Sequence of chain 1.A:
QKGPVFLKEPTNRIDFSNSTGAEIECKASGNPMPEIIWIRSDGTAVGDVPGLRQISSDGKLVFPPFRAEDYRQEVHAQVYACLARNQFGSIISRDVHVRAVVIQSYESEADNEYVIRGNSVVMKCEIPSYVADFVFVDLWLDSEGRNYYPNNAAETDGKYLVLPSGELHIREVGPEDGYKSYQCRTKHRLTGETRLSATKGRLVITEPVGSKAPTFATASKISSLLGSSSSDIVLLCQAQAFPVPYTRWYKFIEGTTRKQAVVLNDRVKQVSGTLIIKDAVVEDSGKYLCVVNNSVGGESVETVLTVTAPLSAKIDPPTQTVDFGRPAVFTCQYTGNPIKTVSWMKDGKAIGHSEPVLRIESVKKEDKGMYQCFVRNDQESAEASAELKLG

This protein binds this small molecule.
Small molecule (SMILES): CC(=O)N[C@H]1[C@H](O[C@H]2[C@H](O)[C@@H](NC(C)=O)CO[C@@H]2CO)O[C@H](CO)[C@@H](O[C@@H]2O[C@H](CO)[C@@H](O)[C@H](O[C@H]3O[C@H](CO)[C@@H](O)[C@H](O)[C@@H]3O)[C@@H]2O)[C@@H]1O

Binding-site contacts:
Ligand atom N2 contacts residue SER23 of chain 1.A at 3.2 Å (h-bond).
Ligand atom C2 contacts residue PHE70 of chain 1.A at 4.0 Å (hydrophobic).
Ligand atom C8 contacts residue ASN22 of chain 1.A at 3.9 Å.
Ligand atom O7 contacts residue ASN22 of chain 1.A at 3.9 Å.
Ligand atom C8 contacts residue SER23 of chain 1.A at 3.9 Å.
Ligand atom N2 contacts residue PHE70 of chain 1.A at 3.8 Å.
Ligand atom O6 contacts residue VAL106 of chain 1.A at 3.9 Å.
Ligand atom C3 contacts residue ASN22 of chain 1.A at 3.8 Å.
Ligand atom C6 contacts residue ILE107 of chain 1.A at 4.3 Å (hydrophobic).
Ligand atom C6 contacts residue ALA72 of chain 1.A at 3.9 Å (hydrophobic).
Ligand atom C4 contacts residue ASN22 of chain 1.A at 4.3 Å.
Ligand atom C7 contacts residue ASN22 of chain 1.A at 3.6 Å.
Ligand atom C5 contacts residue ALA72 of chain 1.A at 4.5 Å (hydrophobic).
Ligand atom C3 contacts residue SER23 of chain 1.A at 4.0 Å.
Ligand atom C2 contacts residue SER23 of chain 1.A at 3.8 Å.
Ligand atom C8 contacts residue SER109 of chain 1.A at 4.0 Å.
Ligand atom C1 contacts residue ALA72 of chain 1.A at 4.5 Å (hydrophobic).
Ligand atom O6 contacts residue ILE107 of chain 1.A at 3.7 Å.
Ligand atom C5 contacts residue ILE107 of chain 1.A at 4.5 Å (hydrophobic).
Ligand atom O6 contacts residue ALA72 of chain 1.A at 3.4 Å.
Ligand atom C8 contacts residue PRO69 of chain 1.A at 3.9 Å (hydrophobic).
Ligand atom O5 contacts residue ASN22 of chain 1.A at 2.4 Å (h-bond).
Ligand atom C1 contacts residue ASN22 of chain 1.A at 1.4 Å.
Ligand atom C2 contacts residue ASN22 of chain 1.A at 2.5 Å.
Ligand atom C8 contacts residue ILE107 of chain 1.A at 3.7 Å (hydrophobic).
Ligand atom C1 contacts residue SER23 of chain 1.A at 3.8 Å.
Ligand atom C5 contacts residue ASN22 of chain 1.A at 3.7 Å.
Ligand atom O7 contacts residue PHE70 of chain 1.A at 3.1 Å (h-bond).
Ligand atom O5 contacts residue ALA72 of chain 1.A at 3.7 Å.
Ligand atom C7 contacts residue ILE107 of chain 1.A at 4.4 Å (hydrophobic).
Ligand atom C7 contacts residue ARG71 of chain 1.A at 4.4 Å.
Ligand atom O7 contacts residue ARG71 of chain 1.A at 3.5 Å.
Ligand atom C7 contacts residue PHE70 of chain 1.A at 3.4 Å (hydrophobic).
Ligand atom N2 contacts residue ASN22 of chain 1.A at 2.8 Å (h-bond).
Ligand atom C1 contacts residue PHE70 of chain 1.A at 4.0 Å (hydrophobic).
Ligand atom C8 contacts residue PHE70 of chain 1.A at 4.1 Å (hydrophobic).
Ligand atom C7 contacts residue SER23 of chain 1.A at 4.2 Å.